Binding-site contacts:
Ligand atom C5 contacts residue ASN1134 of chain 1.C at 3.6 Å.
Ligand atom O5 contacts residue ASN1134 of chain 1.C at 2.4 Å (h-bond).
Ligand atom C4 contacts residue ASN1134 of chain 1.C at 4.2 Å.
Ligand atom O7 contacts residue ASN1134 of chain 1.C at 3.2 Å (h-bond).
Ligand atom C2 contacts residue ASN1134 of chain 1.C at 2.5 Å.
Ligand atom C3 contacts residue ASN1134 of chain 1.C at 3.8 Å.
Ligand atom C7 contacts residue ASN1134 of chain 1.C at 3.2 Å.
Ligand atom C1 contacts residue ASN1134 of chain 1.C at 1.4 Å.
Ligand atom C8 contacts residue ASN1134 of chain 1.C at 4.4 Å.
Ligand atom N2 contacts residue ASN1134 of chain 1.C at 2.9 Å (h-bond).

Sequence of chain 1.C:
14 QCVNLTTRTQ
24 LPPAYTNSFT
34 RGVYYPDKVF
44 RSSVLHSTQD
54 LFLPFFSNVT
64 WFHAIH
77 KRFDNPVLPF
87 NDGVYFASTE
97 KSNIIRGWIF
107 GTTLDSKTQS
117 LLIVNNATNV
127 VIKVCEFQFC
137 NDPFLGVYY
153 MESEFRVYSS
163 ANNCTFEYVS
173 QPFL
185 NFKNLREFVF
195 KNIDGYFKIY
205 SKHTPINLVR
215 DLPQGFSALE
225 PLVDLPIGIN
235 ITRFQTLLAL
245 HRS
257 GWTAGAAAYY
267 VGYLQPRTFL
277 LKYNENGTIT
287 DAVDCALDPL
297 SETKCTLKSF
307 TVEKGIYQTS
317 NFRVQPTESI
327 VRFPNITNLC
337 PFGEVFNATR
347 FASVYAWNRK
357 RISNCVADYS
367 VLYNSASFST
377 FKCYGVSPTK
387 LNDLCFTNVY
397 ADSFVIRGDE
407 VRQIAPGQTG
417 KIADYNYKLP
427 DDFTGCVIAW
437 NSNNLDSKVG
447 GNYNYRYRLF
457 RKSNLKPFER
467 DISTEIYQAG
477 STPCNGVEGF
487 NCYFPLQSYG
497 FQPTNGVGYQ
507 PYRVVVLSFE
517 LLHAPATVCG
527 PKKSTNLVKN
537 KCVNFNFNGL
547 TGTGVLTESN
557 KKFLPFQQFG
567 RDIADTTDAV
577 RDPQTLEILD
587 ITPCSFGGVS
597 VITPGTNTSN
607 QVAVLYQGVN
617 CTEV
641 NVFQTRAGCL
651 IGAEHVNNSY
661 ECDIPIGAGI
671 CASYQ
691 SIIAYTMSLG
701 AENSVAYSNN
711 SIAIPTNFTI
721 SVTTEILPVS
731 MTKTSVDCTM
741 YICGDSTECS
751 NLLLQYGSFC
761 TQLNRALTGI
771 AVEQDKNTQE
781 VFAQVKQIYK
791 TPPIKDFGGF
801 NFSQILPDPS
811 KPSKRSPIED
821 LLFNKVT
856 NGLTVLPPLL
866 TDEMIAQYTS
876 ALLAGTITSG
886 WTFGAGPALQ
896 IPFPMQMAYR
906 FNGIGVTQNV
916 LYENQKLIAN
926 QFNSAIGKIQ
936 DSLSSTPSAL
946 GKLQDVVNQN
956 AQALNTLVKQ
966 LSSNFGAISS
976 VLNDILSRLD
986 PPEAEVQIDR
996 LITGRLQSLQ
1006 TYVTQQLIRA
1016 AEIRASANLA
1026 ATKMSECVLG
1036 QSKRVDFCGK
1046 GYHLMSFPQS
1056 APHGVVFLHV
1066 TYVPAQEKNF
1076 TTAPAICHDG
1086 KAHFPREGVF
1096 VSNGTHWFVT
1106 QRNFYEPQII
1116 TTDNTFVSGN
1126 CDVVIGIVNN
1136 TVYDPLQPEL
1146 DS

This small molecule binds to this protein.
Small molecule (SMILES): CC(=O)N[C@H]1[C@H](O[C@H]2[C@H](O)[C@@H](NC(C)=O)CO[C@@H]2CO)O[C@H](CO)[C@@H](O)[C@@H]1O